Binding-site contacts:
Ligand atom O7 contacts residue ASN136 of chain 1.J at 4.0 Å.
Ligand atom O5 contacts residue ASN136 of chain 1.J at 2.4 Å (h-bond).
Ligand atom C3 contacts residue ASN136 of chain 1.J at 3.9 Å.
Ligand atom C4 contacts residue ASN136 of chain 1.J at 4.3 Å.
Ligand atom C8 contacts residue ASN136 of chain 1.J at 3.5 Å.
Ligand atom N2 contacts residue ASN136 of chain 1.J at 3.0 Å (h-bond).
Ligand atom C1 contacts residue THR138 of chain 1.J at 4.4 Å.
Ligand atom C7 contacts residue ASN136 of chain 1.J at 3.4 Å.
Ligand atom C5 contacts residue ASN136 of chain 1.J at 3.8 Å.
Ligand atom O5 contacts residue THR138 of chain 1.J at 4.4 Å.
Ligand atom C1 contacts residue ASN136 of chain 1.J at 1.5 Å.
Ligand atom C2 contacts residue ASN136 of chain 1.J at 2.5 Å.

The small molecule below binds the protein below.
Small molecule (SMILES): CC(=O)N[C@@H]1[C@@H](O)[C@H](O)[C@@H](CO)O[C@H]1O

Sequence of chain 1.J:
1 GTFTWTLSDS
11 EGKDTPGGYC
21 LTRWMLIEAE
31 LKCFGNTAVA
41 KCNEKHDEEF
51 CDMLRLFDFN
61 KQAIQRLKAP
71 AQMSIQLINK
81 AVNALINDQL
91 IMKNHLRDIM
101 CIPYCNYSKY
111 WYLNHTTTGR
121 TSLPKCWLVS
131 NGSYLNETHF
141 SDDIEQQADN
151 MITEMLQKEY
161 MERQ